Binding-site contacts:
Ligand atom C4 contacts residue HIS167 of chain 1.A at 3.3 Å.
Ligand atom C5 contacts residue HIS164 of chain 1.A at 4.4 Å.
Ligand atom C2 contacts residue FMN1 of chain 1.D at 3.5 Å.
Ligand atom C5 contacts residue ILE69 of chain 1.A at 3.7 Å (hydrophobic).
Ligand atom C2 contacts residue TYR169 of chain 1.A at 4.5 Å (hydrophobic).
Ligand atom O4 contacts residue HIS164 of chain 1.A at 2.8 Å (h-bond).
Ligand atom C5 contacts residue CYS26 of chain 1.A at 4.2 Å (hydrophobic).
Ligand atom C5 contacts residue TYR169 of chain 1.A at 3.3 Å (hydrophobic).
Ligand atom C1 contacts residue TYR169 of chain 1.A at 4.3 Å (hydrophobic).
Ligand atom C4 contacts residue TYR169 of chain 1.A at 3.5 Å (hydrophobic).
Ligand atom C3 contacts residue HIS167 of chain 1.A at 3.3 Å.
Ligand atom O1' contacts residue FMN1 of chain 1.D at 3.4 Å.
Ligand atom C3 contacts residue TYR169 of chain 1.A at 4.2 Å (hydrophobic).
Ligand atom C1 contacts residue TYR28 of chain 1.A at 3.9 Å (hydrophobic).
Ligand atom C6 contacts residue TYR28 of chain 1.A at 3.6 Å (hydrophobic).
Ligand atom O4 contacts residue HIS167 of chain 1.A at 2.5 Å (h-bond).
Ligand atom C4 contacts residue FMN1 of chain 1.D at 3.4 Å.
Ligand atom C6 contacts residue FMN1 of chain 1.D at 3.4 Å.
Ligand atom O1' contacts residue CYS26 of chain 1.A at 3.9 Å.
Ligand atom C1' contacts residue FMN1 of chain 1.D at 3.4 Å.
Ligand atom O4 contacts residue FMN1 of chain 1.D at 3.1 Å.
Ligand atom O4 contacts residue TYR169 of chain 1.A at 3.2 Å.
Ligand atom O1' contacts residue TYR28 of chain 1.A at 2.4 Å (h-bond).
Ligand atom C6 contacts residue TYR169 of chain 1.A at 3.7 Å (hydrophobic).
Ligand atom C4 contacts residue HIS164 of chain 1.A at 3.9 Å.
Ligand atom C5 contacts residue FMN1 of chain 1.D at 3.3 Å.
Ligand atom C6 contacts residue ILE69 of chain 1.A at 3.8 Å (hydrophobic).
Ligand atom C6 contacts residue CYS26 of chain 1.A at 3.8 Å (hydrophobic).
Ligand atom C3 contacts residue FMN1 of chain 1.D at 3.3 Å.
Ligand atom C1 contacts residue FMN1 of chain 1.D at 3.4 Å.
Ligand atom C1' contacts residue TYR28 of chain 1.A at 3.4 Å (hydrophobic).

The protein below binds the small molecule below.
Small molecule (SMILES): O=Cc1ccc(O)cc1

Sequence of chain 1.A:
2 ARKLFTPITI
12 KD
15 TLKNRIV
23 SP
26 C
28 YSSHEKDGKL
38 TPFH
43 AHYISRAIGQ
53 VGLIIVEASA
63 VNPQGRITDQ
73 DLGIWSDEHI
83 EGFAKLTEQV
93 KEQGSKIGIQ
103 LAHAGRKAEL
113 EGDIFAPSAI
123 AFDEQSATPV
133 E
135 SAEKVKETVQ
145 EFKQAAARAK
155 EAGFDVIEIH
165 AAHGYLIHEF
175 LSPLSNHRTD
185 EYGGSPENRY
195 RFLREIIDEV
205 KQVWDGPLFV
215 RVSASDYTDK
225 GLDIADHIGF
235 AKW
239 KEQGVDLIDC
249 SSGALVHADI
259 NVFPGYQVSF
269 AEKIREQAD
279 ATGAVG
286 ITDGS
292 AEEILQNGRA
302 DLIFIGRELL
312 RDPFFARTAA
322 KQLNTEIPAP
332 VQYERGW